Binding-site contacts:
Ligand atom C7 contacts residue VAL2 of chain 1.A at 3.1 Å (hydrophobic).
Ligand atom C3 contacts residue ARG1 of chain 1.A at 2.5 Å.
Ligand atom C4 contacts residue ARG4 of chain 1.A at 4.3 Å.
Ligand atom C4 contacts residue ARG1 of chain 1.A at 2.9 Å.
Ligand atom C2 contacts residue ALA3 of chain 1.A at 3.9 Å (hydrophobic).
Ligand atom C3 contacts residue VAL2 of chain 1.A at 4.2 Å (hydrophobic).
Ligand atom O1 contacts residue ARG1 of chain 1.A at 2.2 Å (salt-bridge).
Ligand atom O1 contacts residue ALA3 of chain 1.A at 3.2 Å (h-bond).
Ligand atom C2 contacts residue ARG4 of chain 1.A at 3.5 Å.
Ligand atom C3 contacts residue ARG4 of chain 1.A at 3.4 Å.
Ligand atom C7 contacts residue ALA3 of chain 1.A at 3.8 Å (hydrophobic).
Ligand atom C1 contacts residue ARG4 of chain 1.A at 4.4 Å.
Ligand atom C3 contacts residue ALA3 of chain 1.A at 4.5 Å (hydrophobic).
Ligand atom O1 contacts residue VAL2 of chain 1.A at 3.2 Å (h-bond).
Ligand atom C7 contacts residue ARG4 of chain 1.A at 3.2 Å.
Ligand atom O1 contacts residue ARG4 of chain 1.A at 3.1 Å (salt-bridge).
Ligand atom C5 contacts residue ARG1 of chain 1.A at 4.3 Å.
Ligand atom C7 contacts residue ARG1 of chain 1.A at 1.3 Å.
Ligand atom C2 contacts residue ARG1 of chain 1.A at 3.7 Å.

Sequence of chain 1.A:
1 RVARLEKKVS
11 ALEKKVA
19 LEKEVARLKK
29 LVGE

The small molecule below binds the protein below.
Small molecule (SMILES): CC(=O)Nc1ccc(C(=O)O)cc1